Sequence of chain 1.A:
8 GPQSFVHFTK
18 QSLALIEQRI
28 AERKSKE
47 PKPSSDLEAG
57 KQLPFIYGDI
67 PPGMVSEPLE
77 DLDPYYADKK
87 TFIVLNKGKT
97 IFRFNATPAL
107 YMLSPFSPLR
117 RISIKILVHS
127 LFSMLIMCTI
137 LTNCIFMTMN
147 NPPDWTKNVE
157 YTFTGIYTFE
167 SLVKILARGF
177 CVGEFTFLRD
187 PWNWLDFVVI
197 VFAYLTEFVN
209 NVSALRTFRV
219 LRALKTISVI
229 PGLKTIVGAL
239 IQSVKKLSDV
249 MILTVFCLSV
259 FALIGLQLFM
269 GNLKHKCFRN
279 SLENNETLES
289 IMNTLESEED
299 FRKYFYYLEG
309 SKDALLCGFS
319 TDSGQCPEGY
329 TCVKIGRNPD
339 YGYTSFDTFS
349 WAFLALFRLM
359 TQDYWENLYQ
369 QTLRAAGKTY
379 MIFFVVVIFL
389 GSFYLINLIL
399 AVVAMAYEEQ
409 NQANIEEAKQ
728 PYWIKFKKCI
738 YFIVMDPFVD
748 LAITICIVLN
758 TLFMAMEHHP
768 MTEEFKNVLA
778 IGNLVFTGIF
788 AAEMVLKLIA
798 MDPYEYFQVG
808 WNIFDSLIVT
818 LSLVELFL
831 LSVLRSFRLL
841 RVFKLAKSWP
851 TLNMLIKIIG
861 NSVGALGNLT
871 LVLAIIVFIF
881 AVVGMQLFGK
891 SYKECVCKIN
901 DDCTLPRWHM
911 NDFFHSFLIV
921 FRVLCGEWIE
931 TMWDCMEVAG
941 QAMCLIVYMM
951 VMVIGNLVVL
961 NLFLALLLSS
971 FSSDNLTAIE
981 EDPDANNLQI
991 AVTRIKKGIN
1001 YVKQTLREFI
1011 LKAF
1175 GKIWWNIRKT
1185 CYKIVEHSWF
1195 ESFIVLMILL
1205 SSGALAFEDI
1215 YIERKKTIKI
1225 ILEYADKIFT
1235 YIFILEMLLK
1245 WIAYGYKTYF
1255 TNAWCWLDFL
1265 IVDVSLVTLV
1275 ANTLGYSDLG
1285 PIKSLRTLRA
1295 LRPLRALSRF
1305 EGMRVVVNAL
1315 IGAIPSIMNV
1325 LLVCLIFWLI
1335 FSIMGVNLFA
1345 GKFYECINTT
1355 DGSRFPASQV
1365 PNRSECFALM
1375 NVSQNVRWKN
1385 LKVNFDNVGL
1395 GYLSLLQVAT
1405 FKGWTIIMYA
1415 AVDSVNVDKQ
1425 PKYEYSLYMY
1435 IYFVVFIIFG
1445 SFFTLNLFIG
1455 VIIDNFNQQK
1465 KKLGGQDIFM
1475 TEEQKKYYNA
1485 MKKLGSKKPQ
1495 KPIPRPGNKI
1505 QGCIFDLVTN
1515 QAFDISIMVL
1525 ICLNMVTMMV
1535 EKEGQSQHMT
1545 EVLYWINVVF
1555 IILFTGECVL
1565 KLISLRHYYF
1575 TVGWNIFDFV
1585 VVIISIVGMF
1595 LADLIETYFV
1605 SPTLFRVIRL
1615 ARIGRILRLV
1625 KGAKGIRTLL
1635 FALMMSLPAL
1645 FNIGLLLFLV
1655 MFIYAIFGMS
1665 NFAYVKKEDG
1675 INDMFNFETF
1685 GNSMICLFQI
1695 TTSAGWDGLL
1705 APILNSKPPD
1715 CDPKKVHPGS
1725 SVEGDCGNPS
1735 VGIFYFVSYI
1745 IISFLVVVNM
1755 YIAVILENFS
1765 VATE

Binding-site contacts:
Ligand atom C3 contacts residue ASN1375 of chain 1.A at 3.8 Å.
Ligand atom C7 contacts residue ASN1375 of chain 1.A at 3.2 Å.
Ligand atom C1 contacts residue ASN1375 of chain 1.A at 1.4 Å.
Ligand atom N2 contacts residue ASN1375 of chain 1.A at 3.0 Å (h-bond).
Ligand atom C8 contacts residue ASN1375 of chain 1.A at 4.4 Å.
Ligand atom O6 contacts residue ASN1375 of chain 1.A at 4.2 Å.
Ligand atom O5 contacts residue ASN1375 of chain 1.A at 2.4 Å (h-bond).
Ligand atom C2 contacts residue ASN1375 of chain 1.A at 2.5 Å.
Ligand atom C5 contacts residue ASN1375 of chain 1.A at 3.7 Å.
Ligand atom C4 contacts residue ASN1375 of chain 1.A at 4.1 Å.
Ligand atom O7 contacts residue ASN1375 of chain 1.A at 3.1 Å (h-bond).

This small molecule binds to this protein.
Small molecule (SMILES): CC(=O)N[C@@H]1[C@@H](O)[C@H](O)[C@@H](CO)O[C@H]1O